Binding-site contacts:
Ligand atom N1 contacts residue LEU267 of chain 1.A at 2.9 Å (h-bond).
Ligand atom C1 contacts residue THR55 of chain 1.A at 3.4 Å.
Ligand atom O1P contacts residue THR53 of chain 1.A at 3.6 Å (h-bond).
Ligand atom O1 contacts residue ASP1 of chain 1.H at 3.1 Å (salt-bridge).
Ligand atom P contacts residue SER52 of chain 1.A at 3.9 Å.
Ligand atom O1P contacts residue ARG105 of chain 1.A at 2.8 Å (salt-bridge).
Ligand atom C1P contacts residue LEU267 of chain 1.A at 3.1 Å (hydrophobic).
Ligand atom C1 contacts residue ASP1 of chain 1.G at 2.9 Å.
Ligand atom C1 contacts residue ARG105 of chain 1.A at 3.8 Å.
Ligand atom O2P contacts residue LYS84 of chain 3.A at 2.6 Å (salt-bridge).
Ligand atom P contacts residue SER80 of chain 3.A at 3.5 Å.
Ligand atom O3P contacts residue THR53 of chain 1.A at 3.3 Å (h-bond).
Ligand atom C1 contacts residue HIS134 of chain 1.A at 3.9 Å.
Ligand atom N1 contacts residue PRO266 of chain 1.A at 2.8 Å (h-bond).
Ligand atom O3P contacts residue ARG54 of chain 1.A at 2.8 Å (salt-bridge).
Ligand atom O1 contacts residue THR55 of chain 1.A at 2.5 Å.
Ligand atom N1 contacts residue ASP1 of chain 1.G at 3.0 Å (salt-bridge).
Ligand atom C1P contacts residue LYS84 of chain 3.A at 3.7 Å.
Ligand atom N1 contacts residue ARG54 of chain 1.A at 3.9 Å.
Ligand atom O1 contacts residue ASP1 of chain 1.G at 2.8 Å (salt-bridge).
Ligand atom P contacts residue THR55 of chain 1.A at 3.9 Å.
Ligand atom P contacts residue THR53 of chain 1.A at 3.6 Å.
Ligand atom P contacts residue ARG105 of chain 1.A at 3.5 Å.
Ligand atom O1P contacts residue ARG54 of chain 1.A at 4.0 Å.
Ligand atom C1 contacts residue ASP1 of chain 1.H at 3.4 Å.
Ligand atom P contacts residue LYS84 of chain 3.A at 3.7 Å.
Ligand atom N1 contacts residue ASP1 of chain 1.H at 2.6 Å (salt-bridge).
Ligand atom C1P contacts residue PRO268 of chain 1.A at 3.9 Å (hydrophobic).
Ligand atom O1P contacts residue THR55 of chain 1.A at 2.7 Å.
Ligand atom O3P contacts residue SER80 of chain 3.A at 3.2 Å (h-bond).
Ligand atom O1 contacts residue HIS134 of chain 1.A at 2.9 Å (h-bond).
Ligand atom C1P contacts residue ASP1 of chain 1.G at 3.1 Å.
Ligand atom O1P contacts residue SER52 of chain 1.A at 2.7 Å (h-bond).
Ligand atom O2P contacts residue THR53 of chain 1.A at 3.6 Å (h-bond).
Ligand atom O2P contacts residue ALA51 of chain 1.A at 3.9 Å.
Ligand atom O2P contacts residue SER52 of chain 1.A at 3.4 Å.
Ligand atom O2P contacts residue SER80 of chain 3.A at 2.5 Å (h-bond).
Ligand atom O2P contacts residue ARG105 of chain 1.A at 3.5 Å (salt-bridge).
Ligand atom C1 contacts residue LEU267 of chain 1.A at 3.5 Å (hydrophobic).
Ligand atom O1 contacts residue ARG105 of chain 1.A at 2.7 Å (salt-bridge).

Sequence of chain 3.A:
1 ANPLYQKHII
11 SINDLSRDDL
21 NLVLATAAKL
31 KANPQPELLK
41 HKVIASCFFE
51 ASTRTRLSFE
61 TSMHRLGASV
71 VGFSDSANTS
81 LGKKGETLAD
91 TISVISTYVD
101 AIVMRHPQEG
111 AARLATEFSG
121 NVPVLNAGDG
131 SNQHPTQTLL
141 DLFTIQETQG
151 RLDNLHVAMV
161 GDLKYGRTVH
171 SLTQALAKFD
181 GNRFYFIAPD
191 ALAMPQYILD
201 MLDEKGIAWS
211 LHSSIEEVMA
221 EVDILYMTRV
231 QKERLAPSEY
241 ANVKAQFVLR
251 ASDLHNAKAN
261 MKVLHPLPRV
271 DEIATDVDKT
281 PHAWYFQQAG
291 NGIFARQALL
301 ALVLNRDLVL

The small molecule below binds the protein below.
Small molecule (SMILES): NC(=O)CP(=O)(O)O

Sequence of chain 1.A:
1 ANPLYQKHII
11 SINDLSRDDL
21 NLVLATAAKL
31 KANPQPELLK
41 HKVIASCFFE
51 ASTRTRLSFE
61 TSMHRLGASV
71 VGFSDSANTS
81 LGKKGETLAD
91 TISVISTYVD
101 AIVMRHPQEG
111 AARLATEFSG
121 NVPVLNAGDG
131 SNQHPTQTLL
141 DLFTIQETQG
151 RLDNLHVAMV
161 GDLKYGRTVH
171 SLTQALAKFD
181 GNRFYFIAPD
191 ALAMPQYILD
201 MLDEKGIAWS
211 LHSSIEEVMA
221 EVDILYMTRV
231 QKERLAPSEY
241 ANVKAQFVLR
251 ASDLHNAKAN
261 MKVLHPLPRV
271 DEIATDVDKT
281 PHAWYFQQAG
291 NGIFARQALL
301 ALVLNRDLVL